This protein binds this small molecule.
Small molecule (SMILES): Nc1ncnc2c1ncn2[C@@H]1O[C@H](CO[P](=O)(O)O[C@H]2[C@@H](O)[C@H](n3cnc4c(N)ncnc43)O[C@@H]2CO[P](=O)(O)O[C@H]2[C@@H](O)[C@H](n3cnc4c(N)ncnc43)O[C@@H]2CO[P](=O)(O)O[C@H]2[C@@H](O)[C@H](n3cnc4c(N)ncnc43)O[C@@H]2CO[P](=O)(O)O[C@H]2[C@@H](O)[C@H](n3cnc4c(N)ncnc43)O[C@@H]2CO[P](=O)(O)O[C@H]2[C@@H](O)[C@H](n3cnc4c(N)ncnc43)O[C@@H]2CO[P](=O)(O)O[C@H]2[C@@H](O)[C@H](n3cnc4c(N)ncnc43)O[C@@H]2COP(=O)=O)[C@@H](O)[C@H]1O

Binding-site contacts:
Ligand atom C2 contacts residue PHE418 of chain 1.C at 2.9 Å (hydrophobic).
Ligand atom OP1 contacts residue ASP269 of chain 1.C at 2.8 Å (salt-bridge).
Ligand atom OP1 contacts residue HIS475 of chain 1.C at 2.9 Å.
Ligand atom N7 contacts residue ARG531 of chain 1.C at 2.4 Å (salt-bridge).
Ligand atom O3' contacts residue ARG612 of chain 1.C at 2.7 Å (salt-bridge).
Ligand atom OP2 contacts residue ARG562 of chain 1.C at 2.6 Å (salt-bridge).
Ligand atom OP1 contacts residue HIS545 of chain 1.C at 2.5 Å (h-bond).
Ligand atom C1' contacts residue LEU530 of chain 1.C at 3.2 Å (hydrophobic).
Ligand atom O2' contacts residue ARG612 of chain 1.C at 2.7 Å (salt-bridge).
Ligand atom P contacts residue HIS545 of chain 1.C at 3.1 Å.
Ligand atom C2 contacts residue ARG439 of chain 1.C at 3.2 Å.
Ligand atom O5' contacts residue GLU652 of chain 1.C at 2.6 Å (salt-bridge).
Ligand atom N1 contacts residue PHE418 of chain 1.C at 2.9 Å (h-bond).
Ligand atom N7 contacts residue ARG561 of chain 1.C at 2.8 Å (salt-bridge).
Ligand atom OP1 contacts residue LEU548 of chain 1.C at 3.3 Å.
Ligand atom O2' contacts residue HIS475 of chain 1.C at 3.2 Å.
Ligand atom OP2 contacts residue ALA536 of chain 1.C at 3.3 Å (h-bond).
Ligand atom OP2 contacts residue ARG561 of chain 1.C at 2.5 Å (salt-bridge).
Ligand atom N6 contacts residue ARG531 of chain 1.C at 3.0 Å (salt-bridge).
Ligand atom C5 contacts residue ARG531 of chain 1.C at 3.1 Å.
Ligand atom N6 contacts residue GLU422 of chain 1.C at 3.0 Å (salt-bridge).
Ligand atom N3 contacts residue PHE418 of chain 1.C at 3.0 Å.
Ligand atom N6 contacts residue PHE420 of chain 1.C at 3.2 Å.
Ligand atom OP1 contacts residue ARG562 of chain 1.C at 2.9 Å (salt-bridge).
Ligand atom C6 contacts residue ARG531 of chain 1.C at 3.1 Å.
Ligand atom OP2 contacts residue SER558 of chain 1.C at 2.7 Å (h-bond).
Ligand atom O3' contacts residue HIS545 of chain 1.C at 2.8 Å (h-bond).
Ligand atom N9 contacts residue LEU530 of chain 1.C at 3.2 Å.
Ligand atom C8 contacts residue ARG531 of chain 1.C at 3.2 Å.
Ligand atom O4' contacts residue LEU530 of chain 1.C at 3.2 Å.
Ligand atom N1 contacts residue GLU422 of chain 1.C at 3.2 Å (salt-bridge).
Ligand atom C5 contacts residue PHE420 of chain 1.C at 3.3 Å (hydrophobic).
Ligand atom N3 contacts residue ARG439 of chain 1.C at 2.9 Å (salt-bridge).
Ligand atom OP1 contacts residue ARG612 of chain 1.C at 2.7 Å (salt-bridge).
Ligand atom O2' contacts residue ARG531 of chain 1.C at 3.3 Å.
Ligand atom OP1 contacts residue ALA536 of chain 1.C at 2.6 Å (h-bond).
Ligand atom P contacts residue ARG562 of chain 1.C at 3.2 Å.
Ligand atom O3' contacts residue ASP266 of chain 1.C at 3.1 Å (salt-bridge).
Ligand atom OP1 contacts residue TYR553 of chain 1.C at 3.1 Å.
Ligand atom OP1 contacts residue GLU652 of chain 1.C at 2.8 Å (salt-bridge).

Sequence of chain 1.C:
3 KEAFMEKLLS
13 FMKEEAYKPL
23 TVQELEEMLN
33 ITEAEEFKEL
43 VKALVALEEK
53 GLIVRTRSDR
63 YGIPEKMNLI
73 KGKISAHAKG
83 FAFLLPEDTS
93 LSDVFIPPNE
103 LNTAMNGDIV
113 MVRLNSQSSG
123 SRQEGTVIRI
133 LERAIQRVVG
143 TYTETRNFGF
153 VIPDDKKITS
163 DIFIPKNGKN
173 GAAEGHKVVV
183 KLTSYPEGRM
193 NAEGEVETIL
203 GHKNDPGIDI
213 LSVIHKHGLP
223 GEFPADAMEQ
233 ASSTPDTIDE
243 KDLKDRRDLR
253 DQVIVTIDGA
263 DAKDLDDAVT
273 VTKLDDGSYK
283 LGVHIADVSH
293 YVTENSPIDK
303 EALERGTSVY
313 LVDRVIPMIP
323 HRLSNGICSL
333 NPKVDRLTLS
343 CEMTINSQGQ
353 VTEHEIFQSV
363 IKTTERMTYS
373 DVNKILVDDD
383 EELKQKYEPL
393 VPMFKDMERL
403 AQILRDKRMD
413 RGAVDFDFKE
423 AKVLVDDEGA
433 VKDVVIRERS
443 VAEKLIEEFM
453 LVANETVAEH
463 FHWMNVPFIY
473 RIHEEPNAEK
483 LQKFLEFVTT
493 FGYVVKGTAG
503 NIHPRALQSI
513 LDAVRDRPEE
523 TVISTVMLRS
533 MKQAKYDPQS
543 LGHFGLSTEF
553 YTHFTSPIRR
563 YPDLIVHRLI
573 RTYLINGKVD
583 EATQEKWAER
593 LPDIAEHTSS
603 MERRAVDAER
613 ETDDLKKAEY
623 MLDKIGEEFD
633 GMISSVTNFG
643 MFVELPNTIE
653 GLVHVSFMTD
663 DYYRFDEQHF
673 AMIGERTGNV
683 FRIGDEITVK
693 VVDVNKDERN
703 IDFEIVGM